Sequence of chain 1.D:
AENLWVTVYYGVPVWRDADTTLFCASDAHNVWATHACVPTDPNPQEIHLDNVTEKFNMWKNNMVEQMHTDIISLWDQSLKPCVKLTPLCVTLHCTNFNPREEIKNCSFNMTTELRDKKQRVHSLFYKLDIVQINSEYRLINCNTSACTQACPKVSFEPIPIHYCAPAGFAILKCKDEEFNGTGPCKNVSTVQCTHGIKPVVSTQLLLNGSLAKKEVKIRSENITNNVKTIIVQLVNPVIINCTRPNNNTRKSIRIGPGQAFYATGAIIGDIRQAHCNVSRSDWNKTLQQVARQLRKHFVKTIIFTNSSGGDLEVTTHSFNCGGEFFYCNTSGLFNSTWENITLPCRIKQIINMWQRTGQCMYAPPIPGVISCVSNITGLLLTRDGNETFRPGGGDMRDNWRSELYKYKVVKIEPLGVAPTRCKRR

The small molecule below binds the protein below.
Small molecule (SMILES): CC(=O)N[C@H]1[C@H](O[C@H]2[C@H](O)[C@@H](NC(C)=O)CO[C@@H]2CO)O[C@H](CO)[C@@H](O[C@@H]2O[C@H](CO)[C@@H](O)[C@H](O)[C@@H]2O)[C@@H]1O

Binding-site contacts:
Ligand atom O7 contacts residue VAL239 of chain 1.D at 4.2 Å.
Ligand atom C8 contacts residue SER432 of chain 1.D at 3.8 Å.
Ligand atom C1 contacts residue SER432 of chain 1.D at 3.9 Å.
Ligand atom C8 contacts residue VAL239 of chain 1.D at 4.1 Å (hydrophobic).
Ligand atom C4 contacts residue ASN247 of chain 1.D at 4.2 Å.
Ligand atom O7 contacts residue PRO197 of chain 1.D at 3.6 Å.
Ligand atom O5 contacts residue ASN247 of chain 1.D at 2.4 Å (h-bond).
Ligand atom O6 contacts residue GLY362 of chain 1.D at 3.4 Å (h-bond).
Ligand atom O4 contacts residue VAL431 of chain 1.D at 3.9 Å.
Ligand atom C8 contacts residue PHE359 of chain 1.D at 4.0 Å (hydrophobic).
Ligand atom C2 contacts residue ASN247 of chain 1.D at 2.5 Å.
Ligand atom C2 contacts residue SER432 of chain 1.D at 3.7 Å.
Ligand atom C3 contacts residue ASN247 of chain 1.D at 3.8 Å.
Ligand atom N2 contacts residue SER432 of chain 1.D at 2.9 Å (h-bond).
Ligand atom O4 contacts residue GLU196 of chain 1.D at 4.1 Å.
Ligand atom C8 contacts residue ASN360 of chain 1.D at 3.3 Å.
Ligand atom C6 contacts residue GLY362 of chain 1.D at 4.1 Å.
Ligand atom C5 contacts residue ASN247 of chain 1.D at 3.7 Å.
Ligand atom O5 contacts residue VAL431 of chain 1.D at 4.1 Å.
Ligand atom O3 contacts residue CYS430 of chain 1.D at 3.9 Å.
Ligand atom C1 contacts residue VAL431 of chain 1.D at 3.9 Å (hydrophobic).
Ligand atom C5 contacts residue NAG1 of chain 1.P at 4.2 Å.
Ligand atom O7 contacts residue VAL431 of chain 1.D at 4.1 Å.
Ligand atom C3 contacts residue SER432 of chain 1.D at 3.8 Å.
Ligand atom O6 contacts residue GLU196 of chain 1.D at 3.8 Å.
Ligand atom C5 contacts residue GLU196 of chain 1.D at 3.5 Å.
Ligand atom C7 contacts residue SER432 of chain 1.D at 3.9 Å.
Ligand atom C6 contacts residue NAG1 of chain 1.P at 4.0 Å.
Ligand atom C1 contacts residue ASN247 of chain 1.D at 1.4 Å.
Ligand atom O6 contacts residue NAG1 of chain 1.P at 3.7 Å.
Ligand atom O5 contacts residue NAG1 of chain 1.P at 3.6 Å.
Ligand atom N2 contacts residue ASN247 of chain 1.D at 2.9 Å (h-bond).
Ligand atom C5 contacts residue VAL431 of chain 1.D at 3.4 Å (hydrophobic).
Ligand atom C4 contacts residue VAL431 of chain 1.D at 3.9 Å (hydrophobic).
Ligand atom C8 contacts residue LEU246 of chain 1.D at 3.7 Å (hydrophobic).
Ligand atom C7 contacts residue ASN360 of chain 1.D at 4.0 Å.
Ligand atom C3 contacts residue VAL431 of chain 1.D at 3.6 Å (hydrophobic).
Ligand atom C6 contacts residue GLU196 of chain 1.D at 3.8 Å.
Ligand atom O7 contacts residue ASN247 of chain 1.D at 3.8 Å.
Ligand atom C7 contacts residue ASN247 of chain 1.D at 3.6 Å.